Binding-site contacts:
Ligand atom CAY contacts residue ASP192 of chain 1.A at 4.0 Å.
Ligand atom FAF contacts residue GLN222 of chain 1.A at 3.0 Å.
Ligand atom CAJ contacts residue PRO221 of chain 1.A at 3.4 Å (hydrophobic).
Ligand atom CAY contacts residue MG1 of chain 1.M at 3.7 Å.
Ligand atom CAZ contacts residue GLU228 of chain 1.A at 3.9 Å.
Ligand atom CAR contacts residue PRO221 of chain 1.A at 4.0 Å (hydrophobic).
Ligand atom OAE contacts residue GLU228 of chain 1.A at 3.5 Å (salt-bridge).
Ligand atom OAD contacts residue MG1 of chain 1.N at 2.2 Å.
Ligand atom FAG contacts residue PRO221 of chain 1.A at 3.9 Å.
Ligand atom CAW contacts residue GLU228 of chain 1.A at 4.1 Å.
Ligand atom OAE contacts residue ASP140 of chain 1.A at 3.1 Å (salt-bridge).
Ligand atom CAS contacts residue ASP192 of chain 1.A at 3.4 Å.
Ligand atom OAB contacts residue PRO221 of chain 1.A at 3.9 Å.
Ligand atom CAS contacts residue MG1 of chain 1.M at 3.1 Å.
Ligand atom CAH contacts residue GLN222 of chain 1.A at 3.6 Å.
Ligand atom OAC contacts residue ASP192 of chain 1.A at 2.8 Å (salt-bridge).
Ligand atom CAM contacts residue ASN193 of chain 1.A at 3.7 Å.
Ligand atom CAU contacts residue GLU228 of chain 1.A at 4.2 Å.
Ligand atom OAC contacts residue MG1 of chain 1.M at 2.1 Å.
Ligand atom OAE contacts residue MG1 of chain 1.N at 2.5 Å.
Ligand atom OAC contacts residue ASP140 of chain 1.A at 4.2 Å.
Ligand atom OAQ contacts residue TYR219 of chain 1.A at 3.5 Å.
Ligand atom CAW contacts residue MG1 of chain 1.N at 3.1 Å.
Ligand atom CAW contacts residue MG1 of chain 1.M at 3.2 Å.
Ligand atom CAV contacts residue PRO221 of chain 1.A at 3.9 Å (hydrophobic).
Ligand atom OAE contacts residue MG1 of chain 1.M at 2.0 Å.
Ligand atom CAL contacts residue TYR219 of chain 1.A at 3.9 Å (hydrophobic).
Ligand atom OAD contacts residue GLU228 of chain 1.A at 3.0 Å (salt-bridge).
Ligand atom CAT contacts residue PRO221 of chain 1.A at 3.8 Å (hydrophobic).
Ligand atom CAU contacts residue PRO221 of chain 1.A at 3.5 Å (hydrophobic).
Ligand atom CAW contacts residue ASP192 of chain 1.A at 3.8 Å.
Ligand atom FAF contacts residue PRO221 of chain 1.A at 4.0 Å.
Ligand atom CAT contacts residue GLN222 of chain 1.A at 3.8 Å.
Ligand atom CAZ contacts residue MG1 of chain 1.N at 3.0 Å.
Ligand atom CAM contacts residue ASP192 of chain 1.A at 4.1 Å.
Ligand atom FAG contacts residue GLU228 of chain 1.A at 3.1 Å.
Ligand atom CBA contacts residue GLY194 of chain 1.A at 3.7 Å.
Ligand atom OAE contacts residue ASP192 of chain 1.A at 3.1 Å (salt-bridge).
Ligand atom CAJ contacts residue GLU228 of chain 1.A at 4.1 Å.
Ligand atom CAM contacts residue GLY194 of chain 1.A at 3.3 Å.

Sequence of chain 1.A:
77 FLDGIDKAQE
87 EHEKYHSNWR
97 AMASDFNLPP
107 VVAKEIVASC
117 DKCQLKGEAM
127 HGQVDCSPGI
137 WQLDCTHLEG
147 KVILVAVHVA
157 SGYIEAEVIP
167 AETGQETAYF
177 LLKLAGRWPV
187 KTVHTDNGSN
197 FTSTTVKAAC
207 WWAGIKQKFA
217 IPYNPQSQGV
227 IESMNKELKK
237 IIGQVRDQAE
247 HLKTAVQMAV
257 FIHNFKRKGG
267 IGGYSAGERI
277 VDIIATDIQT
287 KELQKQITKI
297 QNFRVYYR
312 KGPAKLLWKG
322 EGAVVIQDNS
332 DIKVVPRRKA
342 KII

This small molecule binds to this protein.
Small molecule (SMILES): C[C@@H]1CCO[C@H]2Cn3cc(C(=O)NCc4ccc(F)cc4F)c(=O)c(O)c3C(=O)N12